Sequence of chain 1.A:
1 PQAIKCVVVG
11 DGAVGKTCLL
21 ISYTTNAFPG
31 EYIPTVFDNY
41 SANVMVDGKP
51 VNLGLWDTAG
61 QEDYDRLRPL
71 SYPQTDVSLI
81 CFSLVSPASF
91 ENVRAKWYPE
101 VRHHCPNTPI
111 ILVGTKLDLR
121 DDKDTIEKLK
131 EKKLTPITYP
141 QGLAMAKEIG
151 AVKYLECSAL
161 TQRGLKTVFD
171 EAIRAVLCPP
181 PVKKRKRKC

Sequence of chain 1.C:
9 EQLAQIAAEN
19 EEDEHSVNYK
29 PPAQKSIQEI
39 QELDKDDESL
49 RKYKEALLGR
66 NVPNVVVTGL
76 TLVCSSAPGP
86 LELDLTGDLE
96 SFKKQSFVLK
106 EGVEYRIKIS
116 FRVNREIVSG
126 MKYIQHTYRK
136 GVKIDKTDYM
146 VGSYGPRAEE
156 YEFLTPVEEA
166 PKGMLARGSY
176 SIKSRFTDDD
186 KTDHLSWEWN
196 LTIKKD

This protein binds this small molecule.
Small molecule (SMILES): C/C=C(\C)CC/C=C(\C)CC/C=C(\C)CCC=C(C)C

Binding-site contacts:
Ligand atom C15 contacts residue TRP194 of chain 1.C at 3.6 Å (hydrophobic).
Ligand atom C12 contacts residue TYR110 of chain 1.C at 3.6 Å (hydrophobic).
Ligand atom C13 contacts residue TYR110 of chain 1.C at 3.7 Å (hydrophobic).
Ligand atom C14 contacts residue TYR110 of chain 1.C at 3.4 Å (hydrophobic).
Ligand atom C1 contacts residue CYS189 of chain 1.A at 3.9 Å (hydrophobic).
Ligand atom C20 contacts residue LEU77 of chain 1.C at 4.3 Å (hydrophobic).
Ligand atom C18 contacts residue LEU77 of chain 1.C at 4.1 Å (hydrophobic).
Ligand atom C5 contacts residue PRO166 of chain 1.C at 3.5 Å (hydrophobic).
Ligand atom C4 contacts residue ILE139 of chain 1.C at 4.1 Å (hydrophobic).
Ligand atom C13 contacts residue GLN130 of chain 1.C at 4.0 Å.
Ligand atom C16 contacts residue LEU77 of chain 1.C at 3.4 Å (hydrophobic).
Ligand atom C15 contacts residue TYR110 of chain 1.C at 4.3 Å (hydrophobic).
Ligand atom C4 contacts residue CYS189 of chain 1.A at 3.8 Å (hydrophobic).
Ligand atom C2 contacts residue CYS189 of chain 1.A at 4.2 Å (hydrophobic).
Ligand atom C20 contacts residue TRP194 of chain 1.C at 4.1 Å (hydrophobic).
Ligand atom C17 contacts residue TRP194 of chain 1.C at 3.4 Å (hydrophobic).
Ligand atom C14 contacts residue GLN130 of chain 1.C at 3.0 Å.
Ligand atom C10 contacts residue PRO166 of chain 1.C at 4.0 Å (hydrophobic).
Ligand atom C11 contacts residue LEU196 of chain 1.C at 4.2 Å (hydrophobic).
Ligand atom C11 contacts residue TYR110 of chain 1.C at 3.4 Å (hydrophobic).
Ligand atom C3 contacts residue CYS189 of chain 1.A at 4.3 Å (hydrophobic).
Ligand atom C4 contacts residue ALA171 of chain 1.C at 3.7 Å (hydrophobic).
Ligand atom C9 contacts residue THR132 of chain 1.C at 3.0 Å.
Ligand atom C4 contacts residue TYR175 of chain 1.C at 3.9 Å (hydrophobic).
Ligand atom C18 contacts residue TRP194 of chain 1.C at 3.7 Å (hydrophobic).
Ligand atom C11 contacts residue GLN130 of chain 1.C at 4.0 Å.
Ligand atom C19 contacts residue LEU75 of chain 1.C at 3.9 Å (hydrophobic).
Ligand atom C8 contacts residue PRO166 of chain 1.C at 4.2 Å (hydrophobic).
Ligand atom C1 contacts residue ILE139 of chain 1.C at 3.2 Å (hydrophobic).
Ligand atom C2 contacts residue ILE139 of chain 1.C at 4.1 Å (hydrophobic).
Ligand atom C16 contacts residue TRP194 of chain 1.C at 3.8 Å (hydrophobic).
Ligand atom C13 contacts residue LEU196 of chain 1.C at 4.3 Å (hydrophobic).
Ligand atom C6 contacts residue THR132 of chain 1.C at 4.2 Å.
Ligand atom C10 contacts residue LEU196 of chain 1.C at 4.0 Å (hydrophobic).
Ligand atom C17 contacts residue LEU77 of chain 1.C at 3.6 Å (hydrophobic).
Ligand atom C6 contacts residue PRO166 of chain 1.C at 3.9 Å (hydrophobic).
Ligand atom C7 contacts residue PRO166 of chain 1.C at 3.4 Å (hydrophobic).
Ligand atom C12 contacts residue LEU196 of chain 1.C at 3.4 Å (hydrophobic).
Ligand atom C20 contacts residue LEU88 of chain 1.C at 3.7 Å (hydrophobic).
Ligand atom C19 contacts residue ILE112 of chain 1.C at 3.9 Å (hydrophobic).